Sequence of chain 1.A:
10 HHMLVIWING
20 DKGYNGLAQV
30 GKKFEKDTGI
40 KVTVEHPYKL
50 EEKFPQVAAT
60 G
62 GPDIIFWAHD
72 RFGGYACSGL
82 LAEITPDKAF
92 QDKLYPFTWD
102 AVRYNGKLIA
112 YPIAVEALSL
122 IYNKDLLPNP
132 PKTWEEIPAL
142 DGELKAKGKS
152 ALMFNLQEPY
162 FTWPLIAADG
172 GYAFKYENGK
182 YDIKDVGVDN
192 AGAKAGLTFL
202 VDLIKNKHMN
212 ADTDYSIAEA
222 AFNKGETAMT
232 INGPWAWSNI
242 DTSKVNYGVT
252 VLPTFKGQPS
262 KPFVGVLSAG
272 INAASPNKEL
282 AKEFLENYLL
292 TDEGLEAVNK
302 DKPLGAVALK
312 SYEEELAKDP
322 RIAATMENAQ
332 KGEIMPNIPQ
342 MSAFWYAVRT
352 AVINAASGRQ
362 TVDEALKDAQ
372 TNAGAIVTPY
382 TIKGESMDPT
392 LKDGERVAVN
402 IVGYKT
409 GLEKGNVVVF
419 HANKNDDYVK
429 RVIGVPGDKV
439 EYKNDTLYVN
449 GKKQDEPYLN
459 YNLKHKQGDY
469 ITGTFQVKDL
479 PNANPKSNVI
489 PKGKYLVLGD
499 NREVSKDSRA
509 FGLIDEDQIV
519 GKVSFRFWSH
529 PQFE

Binding-site contacts:
Ligand atom CD contacts residue ASP424 of chain 1.A at 3.2 Å.
Ligand atom O contacts residue ASN106 of chain 1.A at 3.0 Å (h-bond).
Ligand atom C contacts residue TYR105 of chain 1.A at 3.6 Å (hydrophobic).
Ligand atom OXT contacts residue SER387 of chain 1.A at 2.8 Å.
Ligand atom CA contacts residue ASP425 of chain 1.A at 3.4 Å.
Ligand atom N contacts residue CYS78 of chain 1.A at 2.9 Å (h-bond).
Ligand atom CG1 contacts residue PRO380 of chain 1.A at 3.6 Å (hydrophobic).
Ligand atom O contacts residue TYR426 of chain 1.A at 3.3 Å.
Ligand atom CA contacts residue LYS384 of chain 1.A at 3.2 Å.
Ligand atom O contacts residue LYS384 of chain 1.A at 2.8 Å (salt-bridge).
Ligand atom CB contacts residue LYS384 of chain 1.A at 3.7 Å.
Ligand atom O contacts residue THR382 of chain 1.A at 3.7 Å.
Ligand atom CA contacts residue THR382 of chain 1.A at 3.2 Å.
Ligand atom OXT contacts residue LYS428 of chain 1.A at 2.7 Å (salt-bridge).
Ligand atom CB contacts residue TYR381 of chain 1.A at 3.6 Å (hydrophobic).
Ligand atom CA contacts residue CYS78 of chain 1.A at 1.6 Å (hydrophobic).
Ligand atom CG contacts residue TYR381 of chain 1.A at 3.4 Å (hydrophobic).
Ligand atom NZ contacts residue ASP424 of chain 1.A at 3.0 Å (salt-bridge).
Ligand atom O contacts residue LYS428 of chain 1.A at 3.4 Å (salt-bridge).
Ligand atom CG1 contacts residue THR382 of chain 1.A at 3.6 Å.
Ligand atom C contacts residue ASP425 of chain 1.A at 3.7 Å.
Ligand atom O contacts residue TYR381 of chain 1.A at 3.5 Å.
Ligand atom C contacts residue THR382 of chain 1.A at 3.5 Å.
Ligand atom CD contacts residue PRO380 of chain 1.A at 3.4 Å (hydrophobic).
Ligand atom N contacts residue LYS384 of chain 1.A at 2.6 Å (salt-bridge).
Ligand atom O contacts residue THR382 of chain 1.A at 3.0 Å (h-bond).
Ligand atom CA contacts residue TYR105 of chain 1.A at 3.4 Å (hydrophobic).
Ligand atom N contacts residue THR382 of chain 1.A at 2.9 Å (h-bond).
Ligand atom O contacts residue SER387 of chain 1.A at 3.4 Å.
Ligand atom CB contacts residue MET388 of chain 1.A at 3.6 Å (hydrophobic).
Ligand atom C contacts residue CYS78 of chain 1.A at 2.8 Å (hydrophobic).
Ligand atom N contacts residue ASP425 of chain 1.A at 2.9 Å (salt-bridge).
Ligand atom O contacts residue VAL427 of chain 1.A at 3.0 Å (h-bond).
Ligand atom CA contacts residue VAL427 of chain 1.A at 3.7 Å (hydrophobic).
Ligand atom O contacts residue TYR105 of chain 1.A at 3.0 Å (h-bond).
Ligand atom C contacts residue LYS384 of chain 1.A at 3.4 Å.
Ligand atom C contacts residue SER387 of chain 1.A at 3.4 Å.
Ligand atom O contacts residue ILE383 of chain 1.A at 3.4 Å.
Ligand atom C contacts residue LYS428 of chain 1.A at 3.4 Å.
Ligand atom OXT contacts residue VAL427 of chain 1.A at 3.5 Å (h-bond).

This small molecule binds to this protein.
Small molecule (SMILES): CC(=O)NCC(=O)NCC(=O)NCC(=O)N[C@@H](C)C(=O)N[C@H](C(=O)N1CCC[C@H]1C(=O)N[C@H](C(=O)N[C@@H](C)C(=O)N[C@@H](CCCCN)C(=O)N[C@@H](C)C(=O)O)[C@@H](C)O)C(C)C